Sequence of chain 1.A:
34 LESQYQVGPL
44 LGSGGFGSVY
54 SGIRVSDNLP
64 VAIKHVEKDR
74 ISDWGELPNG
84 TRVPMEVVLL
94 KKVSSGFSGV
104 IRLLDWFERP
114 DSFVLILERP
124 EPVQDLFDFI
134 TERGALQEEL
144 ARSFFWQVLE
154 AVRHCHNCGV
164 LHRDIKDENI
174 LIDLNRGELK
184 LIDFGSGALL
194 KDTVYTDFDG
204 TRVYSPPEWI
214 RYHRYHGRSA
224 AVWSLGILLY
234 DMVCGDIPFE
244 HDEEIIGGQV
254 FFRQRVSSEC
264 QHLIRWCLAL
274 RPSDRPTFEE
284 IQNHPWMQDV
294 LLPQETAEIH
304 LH

A small-molecule ligand and the protein it binds are described below.
Small molecule (SMILES): C[C@H](NC(=O)[C@@H](N)CCCN=C(N)N)C(=O)N[C@@H](CCCN=C(N)N)C(=O)N[C@@H](CCCN)C(=O)N[C@@H](CCCN=C(N)N)C(=O)N[C@@H](CC1=NC=NC1)CN1CCC[C@H]1C(=O)N[C@@H](CO)C(=O)NCC=O

Binding-site contacts:
Ligand atom CG contacts residue GLU171 of chain 1.A at 3.5 Å.
Ligand atom NH2 contacts residue PHE130 of chain 1.A at 3.0 Å (h-bond).
Ligand atom CB contacts residue GLU171 of chain 1.A at 3.5 Å.
Ligand atom NH1 contacts residue ASP234 of chain 1.A at 3.0 Å (salt-bridge).
Ligand atom NH1 contacts residue GLU171 of chain 1.A at 3.2 Å (salt-bridge).
Ligand atom CA contacts residue GLY203 of chain 1.A at 3.6 Å.
Ligand atom CD contacts residue GLU171 of chain 1.A at 3.5 Å.
Ligand atom CG contacts residue PHE130 of chain 1.A at 3.6 Å (hydrophobic).
Ligand atom CD2 contacts residue VAL206 of chain 1.A at 3.7 Å (hydrophobic).
Ligand atom CD contacts residue ARG256 of chain 1.A at 3.7 Å.
Ligand atom CD contacts residue GLY238 of chain 1.A at 3.6 Å.
Ligand atom CE1 contacts residue GLU243 of chain 1.A at 3.7 Å.
Ligand atom ND1 contacts residue VAL206 of chain 1.A at 3.6 Å.
Ligand atom CA contacts residue ASP239 of chain 1.A at 3.6 Å.
Ligand atom OG contacts residue ASP167 of chain 1.A at 2.8 Å (salt-bridge).
Ligand atom NE2 contacts residue GLU243 of chain 1.A at 2.8 Å (salt-bridge).
Ligand atom NH2 contacts residue ILE133 of chain 1.A at 3.6 Å.
Ligand atom NH1 contacts residue ASP239 of chain 1.A at 3.1 Å (salt-bridge).
Ligand atom CZ contacts residue ASP170 of chain 1.A at 3.7 Å.
Ligand atom CZ contacts residue PHE130 of chain 1.A at 3.5 Å (hydrophobic).
Ligand atom CB contacts residue THR204 of chain 1.A at 3.6 Å.
Ligand atom NH2 contacts residue ASP131 of chain 1.A at 3.3 Å (salt-bridge).
Ligand atom NH2 contacts residue ASP170 of chain 1.A at 2.8 Å (salt-bridge).
Ligand atom CD2 contacts residue GLU243 of chain 1.A at 3.7 Å.
Ligand atom CE1 contacts residue ILE240 of chain 1.A at 3.4 Å (hydrophobic).
Ligand atom N contacts residue GLY203 of chain 1.A at 2.9 Å (h-bond).
Ligand atom NH1 contacts residue GLY238 of chain 1.A at 3.4 Å (h-bond).
Ligand atom CB contacts residue ASP202 of chain 1.A at 3.5 Å.
Ligand atom N contacts residue PHE130 of chain 1.A at 3.6 Å.
Ligand atom O contacts residue PHE130 of chain 1.A at 3.5 Å.
Ligand atom CG contacts residue VAL206 of chain 1.A at 3.5 Å (hydrophobic).
Ligand atom C contacts residue PHE130 of chain 1.A at 3.6 Å (hydrophobic).
Ligand atom CG contacts residue ASP239 of chain 1.A at 3.7 Å.
Ligand atom NH2 contacts residue ASP128 of chain 1.A at 2.8 Å (salt-bridge).
Ligand atom N contacts residue GLU171 of chain 1.A at 3.0 Å (salt-bridge).
Ligand atom NE contacts residue THR134 of chain 1.A at 2.9 Å (h-bond).
Ligand atom CB contacts residue ASP239 of chain 1.A at 3.6 Å.
Ligand atom NE contacts residue PHE130 of chain 1.A at 3.7 Å.
Ligand atom CD contacts residue THR134 of chain 1.A at 3.6 Å.
Ligand atom N contacts residue ASP202 of chain 1.A at 3.3 Å (salt-bridge).